Sequence of chain 3.B:
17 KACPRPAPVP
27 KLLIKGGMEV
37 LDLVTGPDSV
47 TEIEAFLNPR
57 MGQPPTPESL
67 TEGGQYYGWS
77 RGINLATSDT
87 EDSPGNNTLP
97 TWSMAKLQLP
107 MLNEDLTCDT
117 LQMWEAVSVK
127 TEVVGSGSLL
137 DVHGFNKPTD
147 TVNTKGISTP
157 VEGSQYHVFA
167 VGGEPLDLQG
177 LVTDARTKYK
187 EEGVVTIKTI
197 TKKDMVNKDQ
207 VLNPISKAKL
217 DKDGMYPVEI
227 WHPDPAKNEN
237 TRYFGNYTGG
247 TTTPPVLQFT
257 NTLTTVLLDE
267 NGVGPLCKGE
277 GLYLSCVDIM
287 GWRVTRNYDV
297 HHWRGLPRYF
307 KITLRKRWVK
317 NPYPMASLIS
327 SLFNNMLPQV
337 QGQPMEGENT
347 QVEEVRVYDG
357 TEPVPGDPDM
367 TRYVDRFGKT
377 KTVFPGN

A protein and the small-molecule ligand that binds it are described below.
Small molecule (SMILES): CC(=O)N[C@H]1[C@H]([C@H](O)[C@H](O)CO)O[C@@](O[C@H]2[C@@H](O)[C@@H](CO)O[C@@H](O[C@H]3[C@H](O)[C@@H](O)[C@H](O)O[C@@H]3CO)[C@@H]2O)(C(=O)O)C[C@@H]1O

Sequence of chain 3.A:
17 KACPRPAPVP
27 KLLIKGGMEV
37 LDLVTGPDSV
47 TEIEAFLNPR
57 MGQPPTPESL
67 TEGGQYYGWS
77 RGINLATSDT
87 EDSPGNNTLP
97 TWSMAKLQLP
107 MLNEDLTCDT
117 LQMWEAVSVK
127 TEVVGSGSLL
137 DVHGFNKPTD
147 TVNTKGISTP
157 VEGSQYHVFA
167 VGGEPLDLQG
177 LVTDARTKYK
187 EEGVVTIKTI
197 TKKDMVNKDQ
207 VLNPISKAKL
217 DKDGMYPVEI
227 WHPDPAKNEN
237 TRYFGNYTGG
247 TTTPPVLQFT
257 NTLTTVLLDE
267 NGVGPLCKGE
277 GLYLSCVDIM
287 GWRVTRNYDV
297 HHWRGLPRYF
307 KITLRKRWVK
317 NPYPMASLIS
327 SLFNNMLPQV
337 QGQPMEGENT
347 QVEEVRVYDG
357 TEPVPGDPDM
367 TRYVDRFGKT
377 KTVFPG

Binding-site contacts:
Ligand atom C2 contacts residue GLY78 of chain 3.A at 4.1 Å.
Ligand atom O1B contacts residue TYR72 of chain 3.A at 4.1 Å.
Ligand atom O4 contacts residue ASN80 of chain 3.A at 4.1 Å.
Ligand atom C3 contacts residue GLY78 of chain 3.A at 4.2 Å.
Ligand atom O8 contacts residue ARG77 of chain 3.A at 3.3 Å (salt-bridge).
Ligand atom C3 contacts residue VAL296 of chain 3.A at 3.4 Å (hydrophobic).
Ligand atom C4 contacts residue VAL296 of chain 3.A at 4.2 Å (hydrophobic).
Ligand atom O1A contacts residue TYR72 of chain 3.A at 3.7 Å.
Ligand atom O4 contacts residue ILE79 of chain 3.A at 3.7 Å.
Ligand atom O4 contacts residue TYR72 of chain 3.A at 4.2 Å.
Ligand atom C11 contacts residue ASP85 of chain 3.B at 3.5 Å.
Ligand atom C1 contacts residue TYR72 of chain 3.A at 4.1 Å (hydrophobic).
Ligand atom O1A contacts residue ARG77 of chain 3.A at 3.1 Å.
Ligand atom O6 contacts residue ASN93 of chain 3.A at 2.9 Å (h-bond).
Ligand atom O10 contacts residue ASN293 of chain 3.A at 4.3 Å.
Ligand atom O1A contacts residue GLY78 of chain 3.A at 3.4 Å (h-bond).
Ligand atom C4 contacts residue GLY78 of chain 3.A at 3.6 Å.
Ligand atom O1B contacts residue ARG77 of chain 3.A at 3.0 Å (salt-bridge).
Ligand atom N5 contacts residue TYR72 of chain 3.A at 2.9 Å (h-bond).
Ligand atom C5 contacts residue ASN93 of chain 3.A at 3.6 Å.
Ligand atom O3 contacts residue GLY78 of chain 3.A at 3.6 Å.
Ligand atom O4 contacts residue THR291 of chain 3.A at 3.5 Å.
Ligand atom C6 contacts residue TYR72 of chain 3.A at 3.9 Å (hydrophobic).
Ligand atom C1 contacts residue ARG77 of chain 3.A at 3.5 Å.
Ligand atom C6 contacts residue THR94 of chain 3.A at 3.9 Å.
Ligand atom C3 contacts residue GLY78 of chain 3.A at 3.7 Å.
Ligand atom C10 contacts residue TYR72 of chain 3.A at 3.8 Å (hydrophobic).
Ligand atom C1 contacts residue GLY78 of chain 3.A at 4.2 Å.
Ligand atom O8 contacts residue TYR72 of chain 3.A at 3.9 Å.
Ligand atom O4 contacts residue HIS298 of chain 3.A at 2.7 Å (h-bond).
Ligand atom C11 contacts residue TYR72 of chain 3.A at 3.9 Å (hydrophobic).
Ligand atom C6 contacts residue ASN93 of chain 3.A at 3.1 Å.
Ligand atom C4 contacts residue HIS298 of chain 3.A at 3.6 Å.
Ligand atom C3 contacts residue ARG77 of chain 3.A at 3.8 Å.
Ligand atom C3 contacts residue HIS298 of chain 3.A at 4.1 Å.
Ligand atom C4 contacts residue TYR72 of chain 3.A at 3.7 Å (hydrophobic).
Ligand atom O4 contacts residue GLY78 of chain 3.A at 3.3 Å.
Ligand atom O4 contacts residue VAL296 of chain 3.A at 3.7 Å.
Ligand atom C5 contacts residue TYR72 of chain 3.A at 3.7 Å (hydrophobic).
Ligand atom C4 contacts residue ARG77 of chain 3.A at 4.3 Å.